Sequence of chain 49.E:
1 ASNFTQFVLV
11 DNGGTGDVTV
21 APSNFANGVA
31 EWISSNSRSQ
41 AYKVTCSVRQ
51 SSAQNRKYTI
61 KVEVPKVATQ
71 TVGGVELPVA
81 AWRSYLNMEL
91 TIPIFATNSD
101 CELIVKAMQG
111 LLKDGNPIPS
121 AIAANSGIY

Sequence of chain 35.E:
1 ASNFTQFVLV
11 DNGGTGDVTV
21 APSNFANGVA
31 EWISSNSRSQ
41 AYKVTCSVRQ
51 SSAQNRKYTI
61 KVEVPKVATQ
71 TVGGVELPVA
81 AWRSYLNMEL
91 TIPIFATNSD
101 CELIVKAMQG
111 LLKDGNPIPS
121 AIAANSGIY

Binding-site contacts:
Ligand atom OP1 contacts residue SER52 of chain 49.E at 3.2 Å.
Ligand atom C2' contacts residue TYR85 of chain 35.E at 3.4 Å (hydrophobic).
Ligand atom OP1 contacts residue ARG49 of chain 49.E at 2.5 Å (salt-bridge).
Ligand atom N6 contacts residue THR45 of chain 35.E at 2.7 Å (h-bond).
Ligand atom OP2 contacts residue ARG49 of chain 49.E at 2.3 Å (salt-bridge).
Ligand atom O4' contacts residue LYS61 of chain 35.E at 2.8 Å (salt-bridge).
Ligand atom OP2 contacts residue ASN55 of chain 49.E at 3.4 Å (h-bond).
Ligand atom C3' contacts residue TYR85 of chain 35.E at 3.4 Å (hydrophobic).
Ligand atom N7 contacts residue THR45 of chain 35.E at 2.6 Å (h-bond).
Ligand atom C5' contacts residue ARG49 of chain 49.E at 3.5 Å.
Ligand atom OP2 contacts residue TYR85 of chain 35.E at 2.7 Å (h-bond).
Ligand atom N3 contacts residue TYR85 of chain 35.E at 3.5 Å.
Ligand atom O2' contacts residue GLU63 of chain 35.E at 3.2 Å (salt-bridge).
Ligand atom OP2 contacts residue LYS43 of chain 35.E at 2.7 Å (salt-bridge).
Ligand atom C8 contacts residue LYS61 of chain 35.E at 3.4 Å.
Ligand atom C4 contacts residue TYR85 of chain 35.E at 3.6 Å (hydrophobic).
Ligand atom C5' contacts residue TYR85 of chain 35.E at 2.9 Å (hydrophobic).
Ligand atom C5 contacts residue THR45 of chain 35.E at 3.2 Å.
Ligand atom C4' contacts residue TYR85 of chain 35.E at 3.2 Å (hydrophobic).
Ligand atom C2' contacts residue GLU63 of chain 35.E at 3.5 Å.
Ligand atom N6 contacts residue CYS46 of chain 35.E at 3.3 Å (h-bond).
Ligand atom C6 contacts residue THR45 of chain 35.E at 3.3 Å.
Ligand atom OP2 contacts residue LYS57 of chain 49.E at 2.6 Å (salt-bridge).
Ligand atom C5' contacts residue SER51 of chain 49.E at 3.3 Å.
Ligand atom N1 contacts residue TYR85 of chain 35.E at 3.5 Å.
Ligand atom O3' contacts residue SER51 of chain 49.E at 3.3 Å (h-bond).
Ligand atom OP1 contacts residue SER51 of chain 49.E at 3.5 Å.
Ligand atom N6 contacts residue THR59 of chain 35.E at 2.8 Å (h-bond).
Ligand atom O2 contacts residue ASN87 of chain 35.E at 3.3 Å (h-bond).
Ligand atom O3' contacts residue ARG49 of chain 49.E at 3.4 Å (salt-bridge).
Ligand atom OP2 contacts residue SER51 of chain 49.E at 3.4 Å (h-bond).
Ligand atom P contacts residue ARG49 of chain 49.E at 3.0 Å.
Ligand atom N9 contacts residue LYS61 of chain 35.E at 3.3 Å (salt-bridge).
Ligand atom O2' contacts residue TYR85 of chain 35.E at 3.4 Å.
Ligand atom N7 contacts residue LYS61 of chain 35.E at 3.3 Å.
Ligand atom OP1 contacts residue SER51 of chain 49.E at 2.9 Å (h-bond).
Ligand atom N1 contacts residue SER47 of chain 35.E at 2.9 Å (h-bond).
Ligand atom C2 contacts residue SER47 of chain 35.E at 3.2 Å.
Ligand atom P contacts residue SER51 of chain 49.E at 3.5 Å.
Ligand atom OP1 contacts residue ASN55 of chain 49.E at 2.8 Å (h-bond).

This protein binds this small molecule.
Small molecule (SMILES): Nc1ccn([C@@H]2O[C@H](CO[P](=O)(O)O[C@H]3[C@@H](O)[C@H](n4ccc(N)nc4=O)O[C@@H]3CO[P](=O)(O)O[C@H]3[C@@H](O)[C@H](n4cnc5c(N)ncnc54)O[C@@H]3CO[P](=O)(O)O[C@H]3[C@@H](O)[C@H](n4ccc(N)nc4=O)O[C@@H]3CO[P](=O)(O)O[C@H]3[C@@H](O)[C@H](n4ccc(=O)[nH]c4=O)O[C@@H]3CO[P](=O)(O)O[C@H]3[C@@H](O)[C@H](n4cnc5c(N)ncnc54)O[C@@H]3CO[P](=O)(O)O[C@H]3[C@@H](O)[C@H](n4cnc5c(=O)nc(N)[nH]c54)O[C@@H]3CO[P](=O)(O)O[C@H]3[C@@H](O)[C@H](n4cnc5c(=O)nc(N)[nH]c54)O[C@@H]3CO)[C@@H](O)[C@H]2O)c(=O)n1